This protein binds this small molecule.
Small molecule (SMILES): CC(C)C[C@@H]1NC(=O)[C@H](C)NC(=O)[C@]2(CCCCCC/C=C/[C@](C)(C(=O)N[C@H](C(=O)N[C@H](C=O)CC(N)=O)C(C)C)NC(=O)[C@H](CCC(N)=O)NC1=O)CCC[C@H]1C[C@H]1CC[C@](C)(NC(=O)[C@H](CCC(N)=O)NC(=O)[C@@H](N)CC(N)=O)C(=O)N[C@@H](CCCN=C(N)N)C(=O)N[C@@H](C)C(=O)N[C@@H](CCC(N)=O)C(=O)N2

Binding-site contacts:
Ligand atom CG contacts residue LYS30 of chain 1.AA at 3.3 Å.
Ligand atom O contacts residue NH21 of chain 1.OB at 2.0 Å (h-bond).
Ligand atom CB contacts residue ILE22 of chain 1.AA at 4.2 Å (hydrophobic).
Ligand atom CB contacts residue LEU34 of chain 1.AA at 3.5 Å (hydrophobic).
Ligand atom OD1 contacts residue LYS30 of chain 1.AA at 2.2 Å (salt-bridge).
Ligand atom CG contacts residue ILE22 of chain 1.AA at 3.8 Å (hydrophobic).
Ligand atom CD2 contacts residue VAL31 of chain 1.AA at 3.4 Å (hydrophobic).
Ligand atom CG contacts residue LEU34 of chain 1.AA at 4.0 Å (hydrophobic).
Ligand atom CB contacts residue GLU18 of chain 1.AA at 3.4 Å.
Ligand atom CA contacts residue NH21 of chain 1.OB at 2.7 Å.
Ligand atom O contacts residue GLU18 of chain 1.AA at 4.1 Å.
Ligand atom O contacts residue LEU34 of chain 1.AA at 4.0 Å.
Ligand atom ND2 contacts residue LYS30 of chain 1.AA at 4.1 Å.
Ligand atom CB contacts residue NH21 of chain 1.OB at 3.5 Å.
Ligand atom N contacts residue ILE22 of chain 1.AA at 3.8 Å.
Ligand atom CB contacts residue GLY19 of chain 1.AA at 4.1 Å.
Ligand atom C contacts residue NH21 of chain 1.OB at 1.3 Å.
Ligand atom CD2 contacts residue ILE22 of chain 1.AA at 3.4 Å (hydrophobic).
Ligand atom CG2 contacts residue ILE22 of chain 1.AA at 4.0 Å (hydrophobic).
Ligand atom CG1 contacts residue LEU26 of chain 1.AA at 3.5 Å (hydrophobic).
Ligand atom O contacts residue NH21 of chain 1.OB at 4.0 Å.
Ligand atom O contacts residue NH21 of chain 1.OB at 3.2 Å (h-bond).
Ligand atom C contacts residue LEU34 of chain 1.AA at 4.3 Å (hydrophobic).
Ligand atom CA contacts residue GLU18 of chain 1.AA at 4.2 Å.
Ligand atom CZ contacts residue GLU18 of chain 1.AA at 3.8 Å.
Ligand atom C contacts residue NH21 of chain 1.OB at 3.3 Å.
Ligand atom CG contacts residue GLU18 of chain 1.AA at 4.0 Å.
Ligand atom CG2 contacts residue LEU26 of chain 1.AA at 3.8 Å (hydrophobic).
Ligand atom NH1 contacts residue GLU18 of chain 1.AA at 2.7 Å (salt-bridge).
Ligand atom N contacts residue NH21 of chain 1.OB at 3.2 Å (h-bond).
Ligand atom CA contacts residue LEU34 of chain 1.AA at 3.9 Å (hydrophobic).
Ligand atom O contacts residue GLU18 of chain 1.AA at 4.1 Å.
Ligand atom CD contacts residue GLU18 of chain 1.AA at 3.4 Å.
Ligand atom NE contacts residue GLU18 of chain 1.AA at 4.0 Å.
Ligand atom CD1 contacts residue ASN33 of chain 1.AA at 3.6 Å.
Ligand atom CD1 contacts residue LEU34 of chain 1.AA at 4.2 Å (hydrophobic).
Ligand atom O contacts residue ILE22 of chain 1.AA at 3.9 Å.
Ligand atom CD1 contacts residue THR32 of chain 1.AA at 3.2 Å.
Ligand atom CA contacts residue ILE22 of chain 1.AA at 4.0 Å (hydrophobic).
Ligand atom C contacts residue ILE22 of chain 1.AA at 3.9 Å (hydrophobic).

Sequence of chain 1.AA:
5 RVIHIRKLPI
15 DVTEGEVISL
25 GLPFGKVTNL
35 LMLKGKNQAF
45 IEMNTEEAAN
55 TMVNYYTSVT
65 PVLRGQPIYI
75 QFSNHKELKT